This small molecule binds to this protein.
Small molecule (SMILES): O=C(NCc1ccc(CNCc2ncc[nH]2)cc1)c1csc2nc[nH]c(=O)c12

Sequence of chain 1.B:
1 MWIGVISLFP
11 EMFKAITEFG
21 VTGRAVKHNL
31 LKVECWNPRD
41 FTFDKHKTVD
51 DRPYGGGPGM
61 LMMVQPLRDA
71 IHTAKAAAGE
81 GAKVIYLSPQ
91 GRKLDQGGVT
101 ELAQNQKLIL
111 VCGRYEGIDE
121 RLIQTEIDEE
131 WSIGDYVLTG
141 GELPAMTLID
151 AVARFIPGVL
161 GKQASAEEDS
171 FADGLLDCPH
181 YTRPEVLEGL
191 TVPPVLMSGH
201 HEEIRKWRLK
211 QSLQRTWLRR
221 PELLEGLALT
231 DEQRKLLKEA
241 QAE

Binding-site contacts:
Ligand atom C19 contacts residue PRO89 of chain 1.B at 3.6 Å (hydrophobic).
Ligand atom C22 contacts residue PRO144 of chain 1.B at 3.7 Å (hydrophobic).
Ligand atom C27 contacts residue SER132 of chain 1.B at 3.5 Å.
Ligand atom C17 contacts residue PRO89 of chain 1.B at 3.6 Å (hydrophobic).
Ligand atom O18 contacts residue GLY140 of chain 1.B at 3.4 Å.
Ligand atom O25 contacts residue LEU138 of chain 1.B at 2.9 Å (h-bond).
Ligand atom C5 contacts residue PRO89 of chain 1.B at 3.8 Å (hydrophobic).
Ligand atom O25 contacts residue TYR136 of chain 1.B at 3.6 Å (h-bond).
Ligand atom N26 contacts residue TYR136 of chain 1.B at 2.7 Å (h-bond).
Ligand atom C4 contacts residue PRO89 of chain 1.B at 3.8 Å (hydrophobic).
Ligand atom S21 contacts residue LEU87 of chain 1.B at 3.8 Å.
Ligand atom C15 contacts residue LEU138 of chain 1.B at 3.3 Å (hydrophobic).
Ligand atom C9 contacts residue GLU116 of chain 1.B at 3.8 Å.
Ligand atom S21 contacts residue TRP131 of chain 1.B at 3.8 Å.
Ligand atom C27 contacts residue TYR136 of chain 1.B at 3.6 Å (hydrophobic).
Ligand atom O18 contacts residue GLY141 of chain 1.B at 3.4 Å (h-bond).
Ligand atom C20 contacts residue PRO89 of chain 1.B at 3.7 Å (hydrophobic).
Ligand atom C10 contacts residue GLU116 of chain 1.B at 3.7 Å.
Ligand atom C2 contacts residue TYR115 of chain 1.B at 3.7 Å (hydrophobic).
Ligand atom C3 contacts residue PRO89 of chain 1.B at 3.8 Å (hydrophobic).
Ligand atom C7 contacts residue GLU116 of chain 1.B at 3.7 Å.
Ligand atom C20 contacts residue LEU87 of chain 1.B at 3.5 Å (hydrophobic).
Ligand atom C4 contacts residue LEU138 of chain 1.B at 3.5 Å (hydrophobic).
Ligand atom O25 contacts residue VAL137 of chain 1.B at 3.8 Å.
Ligand atom N11 contacts residue GLU116 of chain 1.B at 2.8 Å (salt-bridge).
Ligand atom C27 contacts residue GLY134 of chain 1.B at 3.3 Å.
Ligand atom N8 contacts residue GLU116 of chain 1.B at 2.8 Å (salt-bridge).
Ligand atom N28 contacts residue SER132 of chain 1.B at 3.3 Å (h-bond).
Ligand atom S21 contacts residue PRO144 of chain 1.B at 3.6 Å.
Ligand atom N16 contacts residue LEU138 of chain 1.B at 3.5 Å (h-bond).
Ligand atom C24 contacts residue LEU138 of chain 1.B at 3.8 Å (hydrophobic).
Ligand atom C3 contacts residue LEU138 of chain 1.B at 3.8 Å (hydrophobic).
Ligand atom S21 contacts residue SER88 of chain 1.B at 3.5 Å (h-bond).
Ligand atom C20 contacts residue SER88 of chain 1.B at 3.5 Å.
Ligand atom C24 contacts residue TYR136 of chain 1.B at 3.6 Å (hydrophobic).
Ligand atom C17 contacts residue GLY140 of chain 1.B at 3.6 Å.
Ligand atom N28 contacts residue ILE133 of chain 1.B at 3.2 Å (h-bond).
Ligand atom C2 contacts residue PRO89 of chain 1.B at 3.8 Å (hydrophobic).
Ligand atom C12 contacts residue GLU116 of chain 1.B at 3.3 Å.
Ligand atom C15 contacts residue GLY140 of chain 1.B at 3.8 Å.